This small molecule binds to this protein.
Small molecule (SMILES): NCC[C@H](N)C(=O)O

Sequence of chain 1.D:
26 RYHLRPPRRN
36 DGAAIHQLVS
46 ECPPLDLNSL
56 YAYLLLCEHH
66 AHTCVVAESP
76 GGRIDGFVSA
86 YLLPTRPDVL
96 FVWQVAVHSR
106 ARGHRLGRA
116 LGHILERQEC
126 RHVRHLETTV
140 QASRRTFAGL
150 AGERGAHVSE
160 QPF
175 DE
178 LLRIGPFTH

Sequence of chain 1.C:
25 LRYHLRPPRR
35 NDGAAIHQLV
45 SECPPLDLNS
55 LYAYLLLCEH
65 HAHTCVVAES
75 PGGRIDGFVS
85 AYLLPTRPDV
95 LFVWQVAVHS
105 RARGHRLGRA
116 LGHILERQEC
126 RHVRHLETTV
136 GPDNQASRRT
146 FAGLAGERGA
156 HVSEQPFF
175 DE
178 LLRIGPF

Binding-site contacts:
Ligand atom ND contacts residue LEU61 of chain 1.C at 4.0 Å.
Ligand atom OXT contacts residue TYR86 of chain 1.C at 3.0 Å (h-bond).
Ligand atom ND contacts residue TYR86 of chain 1.D at 3.0 Å (h-bond).
Ligand atom C contacts residue TRP98 of chain 1.D at 4.3 Å (hydrophobic).
Ligand atom C contacts residue TYR86 of chain 1.C at 4.1 Å (hydrophobic).
Ligand atom CG contacts residue TRP98 of chain 1.D at 4.1 Å (hydrophobic).
Ligand atom C contacts residue TRP98 of chain 1.C at 4.0 Å (hydrophobic).
Ligand atom O contacts residue LEU60 of chain 1.D at 4.3 Å.
Ligand atom CB contacts residue TRP98 of chain 1.D at 4.1 Å (hydrophobic).
Ligand atom N contacts residue TYR86 of chain 1.C at 4.1 Å.
Ligand atom CB contacts residue HIS65 of chain 1.C at 4.3 Å.
Ligand atom OXT contacts residue HIS65 of chain 1.D at 3.2 Å (h-bond).
Ligand atom O contacts residue ALA57 of chain 1.D at 4.2 Å.
Ligand atom ND contacts residue HIS65 of chain 1.C at 3.2 Å.
Ligand atom O contacts residue LEU61 of chain 1.D at 4.4 Å.
Ligand atom N contacts residue HIS65 of chain 1.C at 3.8 Å.
Ligand atom CG contacts residue HIS65 of chain 1.C at 4.0 Å.
Ligand atom O contacts residue TRP98 of chain 1.D at 3.9 Å.
Ligand atom CB contacts residue TRP98 of chain 1.C at 3.6 Å (hydrophobic).
Ligand atom CB contacts residue LEU61 of chain 1.C at 4.4 Å (hydrophobic).
Ligand atom C contacts residue LEU61 of chain 1.D at 4.3 Å (hydrophobic).
Ligand atom CG contacts residue LEU60 of chain 1.C at 4.5 Å (hydrophobic).
Ligand atom N contacts residue HIS65 of chain 1.D at 3.2 Å (h-bond).
Ligand atom C contacts residue HIS65 of chain 1.D at 3.9 Å.
Ligand atom CA contacts residue TRP98 of chain 1.D at 4.1 Å (hydrophobic).
Ligand atom CA contacts residue TRP98 of chain 1.C at 4.3 Å (hydrophobic).
Ligand atom CA contacts residue HIS65 of chain 1.D at 3.9 Å.
Ligand atom CG contacts residue TYR86 of chain 1.D at 3.4 Å (hydrophobic).
Ligand atom OXT contacts residue LEU60 of chain 1.D at 4.1 Å.
Ligand atom ND contacts residue LEU60 of chain 1.C at 3.6 Å.
Ligand atom OXT contacts residue LEU61 of chain 1.D at 4.5 Å.
Ligand atom O contacts residue TRP98 of chain 1.C at 3.4 Å.